A small-molecule ligand and the protein it binds are described below.
Small molecule (SMILES): CC(=O)N[C@@H]1[C@@H](O)[C@H](O)[C@@H](CO)O[C@H]1O

Sequence of chain 3.A:
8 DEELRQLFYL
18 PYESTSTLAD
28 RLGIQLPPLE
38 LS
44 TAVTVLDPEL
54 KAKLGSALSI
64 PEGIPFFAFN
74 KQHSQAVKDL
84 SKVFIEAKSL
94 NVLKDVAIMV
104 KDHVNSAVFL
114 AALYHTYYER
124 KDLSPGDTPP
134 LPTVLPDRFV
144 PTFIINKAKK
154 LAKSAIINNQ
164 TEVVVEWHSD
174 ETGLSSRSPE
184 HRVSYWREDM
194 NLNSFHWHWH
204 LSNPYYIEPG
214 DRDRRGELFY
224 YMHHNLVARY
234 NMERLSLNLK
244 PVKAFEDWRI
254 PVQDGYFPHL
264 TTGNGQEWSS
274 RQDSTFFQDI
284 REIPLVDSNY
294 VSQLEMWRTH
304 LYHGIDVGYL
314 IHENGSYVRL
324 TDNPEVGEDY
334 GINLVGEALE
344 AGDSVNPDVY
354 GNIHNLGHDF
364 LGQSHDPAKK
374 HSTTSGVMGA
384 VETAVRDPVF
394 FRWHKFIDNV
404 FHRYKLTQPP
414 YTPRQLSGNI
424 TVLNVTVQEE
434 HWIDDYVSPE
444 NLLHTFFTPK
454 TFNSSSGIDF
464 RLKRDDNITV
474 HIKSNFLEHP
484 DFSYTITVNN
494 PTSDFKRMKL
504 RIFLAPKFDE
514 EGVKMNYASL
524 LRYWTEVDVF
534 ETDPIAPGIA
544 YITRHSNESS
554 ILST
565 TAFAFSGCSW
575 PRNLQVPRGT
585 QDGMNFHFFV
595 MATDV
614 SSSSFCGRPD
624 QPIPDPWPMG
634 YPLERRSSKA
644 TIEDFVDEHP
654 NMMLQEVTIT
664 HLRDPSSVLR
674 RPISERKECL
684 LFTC

Binding-site contacts:
Ligand atom C5 contacts residue ASN427 of chain 3.A at 3.6 Å.
Ligand atom C5 contacts residue GLU443 of chain 3.A at 4.1 Å.
Ligand atom O5 contacts residue ASN427 of chain 3.A at 2.4 Å (h-bond).
Ligand atom C4 contacts residue ASN427 of chain 3.A at 4.2 Å.
Ligand atom C8 contacts residue LEU426 of chain 3.A at 3.9 Å (hydrophobic).
Ligand atom O6 contacts residue GLU443 of chain 3.A at 3.6 Å.
Ligand atom C1 contacts residue ASN427 of chain 3.A at 1.4 Å.
Ligand atom C8 contacts residue ASN427 of chain 3.A at 4.2 Å.
Ligand atom N2 contacts residue ASN427 of chain 3.A at 2.7 Å (h-bond).
Ligand atom C6 contacts residue GLU443 of chain 3.A at 3.1 Å.
Ligand atom C3 contacts residue ASN427 of chain 3.A at 3.7 Å.
Ligand atom C7 contacts residue LEU426 of chain 3.A at 4.5 Å (hydrophobic).
Ligand atom O7 contacts residue ASN427 of chain 3.A at 3.0 Å (h-bond).
Ligand atom C7 contacts residue ASN427 of chain 3.A at 3.0 Å.
Ligand atom C2 contacts residue ASN427 of chain 3.A at 2.3 Å.